Binding-site contacts:
Ligand atom O7 contacts residue PHE40 of chain 1.A at 4.3 Å.
Ligand atom C7 contacts residue ASN39 of chain 1.A at 4.2 Å.
Ligand atom C4 contacts residue ASN12 of chain 1.A at 4.2 Å.
Ligand atom N2 contacts residue ASN12 of chain 1.A at 2.8 Å (h-bond).
Ligand atom O7 contacts residue ASN39 of chain 1.A at 4.5 Å.
Ligand atom C2 contacts residue ASN12 of chain 1.A at 2.4 Å.
Ligand atom C1 contacts residue ASN12 of chain 1.A at 1.4 Å.
Ligand atom N2 contacts residue PHE40 of chain 1.A at 4.4 Å.
Ligand atom C8 contacts residue ASN12 of chain 1.A at 4.2 Å.
Ligand atom C8 contacts residue PHE40 of chain 1.A at 2.9 Å (hydrophobic).
Ligand atom C3 contacts residue ASN12 of chain 1.A at 3.7 Å.
Ligand atom C7 contacts residue ASN12 of chain 1.A at 3.1 Å.
Ligand atom O7 contacts residue ASN12 of chain 1.A at 3.0 Å (h-bond).
Ligand atom C7 contacts residue PHE40 of chain 1.A at 3.9 Å (hydrophobic).
Ligand atom O5 contacts residue ASN12 of chain 1.A at 2.4 Å (h-bond).
Ligand atom C8 contacts residue ASN39 of chain 1.A at 3.2 Å.
Ligand atom C5 contacts residue ASN12 of chain 1.A at 3.6 Å.

Sequence of chain 1.A:
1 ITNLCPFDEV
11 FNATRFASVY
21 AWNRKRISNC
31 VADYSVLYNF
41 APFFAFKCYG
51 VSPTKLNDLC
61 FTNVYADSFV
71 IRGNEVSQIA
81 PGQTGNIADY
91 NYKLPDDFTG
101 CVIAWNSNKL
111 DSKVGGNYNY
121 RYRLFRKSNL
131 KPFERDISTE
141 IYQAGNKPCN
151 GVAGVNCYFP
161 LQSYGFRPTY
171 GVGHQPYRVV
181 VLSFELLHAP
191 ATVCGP

This protein binds this small molecule.
Small molecule (SMILES): CC(=O)N[C@@H]1[C@@H](O)[C@H](O)[C@@H](CO)O[C@H]1O